Binding-site contacts:
Ligand atom C3 contacts residue TYR132 of chain 1.C at 3.6 Å (hydrophobic).
Ligand atom C16 contacts residue GLU78 of chain 1.C at 3.0 Å.
Ligand atom O13 contacts residue TYR132 of chain 1.C at 3.2 Å.
Ligand atom O24 contacts residue TYR82 of chain 1.C at 3.6 Å.
Ligand atom N21 contacts residue TYR82 of chain 1.C at 3.3 Å (h-bond).
Ligand atom C23 contacts residue THR412 of chain 1.C at 3.5 Å.
Ligand atom O8 contacts residue LEU136 of chain 1.C at 3.4 Å.
Ligand atom C20 contacts residue THR412 of chain 1.C at 3.6 Å.
Ligand atom N14 contacts residue TYR132 of chain 1.C at 3.6 Å.
Ligand atom C22 contacts residue TYR82 of chain 1.C at 3.1 Å (hydrophobic).
Ligand atom C19 contacts residue ILE408 of chain 1.C at 3.6 Å (hydrophobic).
Ligand atom C17 contacts residue GLU78 of chain 1.C at 3.6 Å.
Ligand atom O9 contacts residue VAL261 of chain 1.C at 3.2 Å (h-bond).
Ligand atom C2 contacts residue TYR132 of chain 1.C at 3.5 Å (hydrophobic).
Ligand atom O13 contacts residue ASN135 of chain 1.C at 3.1 Å.
Ligand atom N11 contacts residue ASN135 of chain 1.C at 3.5 Å (h-bond).
Ligand atom C2 contacts residue THR259 of chain 1.C at 3.8 Å.
Ligand atom C10 contacts residue LEU136 of chain 1.C at 3.6 Å (hydrophobic).
Ligand atom C19 contacts residue THR412 of chain 1.C at 3.3 Å.
Ligand atom O8 contacts residue CYS260 of chain 1.C at 3.0 Å (h-bond).
Ligand atom C10 contacts residue PHE418 of chain 1.C at 3.7 Å (hydrophobic).
Ligand atom C19 contacts residue TYR82 of chain 1.C at 3.7 Å (hydrophobic).
Ligand atom C1 contacts residue TYR132 of chain 1.C at 3.6 Å (hydrophobic).
Ligand atom O9 contacts residue THR259 of chain 1.C at 3.8 Å.
Ligand atom O8 contacts residue ASN131 of chain 1.C at 3.4 Å (h-bond).
Ligand atom O8 contacts residue TYR132 of chain 1.C at 3.7 Å.
Ligand atom C15 contacts residue GLU78 of chain 1.C at 3.3 Å.
Ligand atom C17 contacts residue MET254 of chain 1.C at 3.8 Å (hydrophobic).
Ligand atom C6 contacts residue TYR132 of chain 1.C at 3.8 Å (hydrophobic).
Ligand atom C23 contacts residue VAL409 of chain 1.C at 3.6 Å (hydrophobic).
Ligand atom N14 contacts residue GLU78 of chain 1.C at 3.0 Å (salt-bridge).
Ligand atom O9 contacts residue CYS260 of chain 1.C at 3.1 Å.
Ligand atom N21 contacts residue TRP250 of chain 1.C at 3.5 Å.
Ligand atom C22 contacts residue TRP250 of chain 1.C at 3.8 Å (hydrophobic).
Ligand atom O12 contacts residue ASN135 of chain 1.C at 3.0 Å (h-bond).
Ligand atom C5 contacts residue TYR132 of chain 1.C at 3.7 Å (hydrophobic).
Ligand atom C23 contacts residue TYR82 of chain 1.C at 3.0 Å (hydrophobic).
Ligand atom C1 contacts residue THR259 of chain 1.C at 3.2 Å.
Ligand atom C20 contacts residue ILE408 of chain 1.C at 3.6 Å (hydrophobic).
Ligand atom C18 contacts residue TYR82 of chain 1.C at 3.6 Å (hydrophobic).

A protein and the small-molecule ligand that binds it are described below.
Small molecule (SMILES): CC(=O)Nc1ccc(Nc2ccc(S(C)(=O)=O)cc2[N+](=O)[O-])cc1

Sequence of chain 1.C:
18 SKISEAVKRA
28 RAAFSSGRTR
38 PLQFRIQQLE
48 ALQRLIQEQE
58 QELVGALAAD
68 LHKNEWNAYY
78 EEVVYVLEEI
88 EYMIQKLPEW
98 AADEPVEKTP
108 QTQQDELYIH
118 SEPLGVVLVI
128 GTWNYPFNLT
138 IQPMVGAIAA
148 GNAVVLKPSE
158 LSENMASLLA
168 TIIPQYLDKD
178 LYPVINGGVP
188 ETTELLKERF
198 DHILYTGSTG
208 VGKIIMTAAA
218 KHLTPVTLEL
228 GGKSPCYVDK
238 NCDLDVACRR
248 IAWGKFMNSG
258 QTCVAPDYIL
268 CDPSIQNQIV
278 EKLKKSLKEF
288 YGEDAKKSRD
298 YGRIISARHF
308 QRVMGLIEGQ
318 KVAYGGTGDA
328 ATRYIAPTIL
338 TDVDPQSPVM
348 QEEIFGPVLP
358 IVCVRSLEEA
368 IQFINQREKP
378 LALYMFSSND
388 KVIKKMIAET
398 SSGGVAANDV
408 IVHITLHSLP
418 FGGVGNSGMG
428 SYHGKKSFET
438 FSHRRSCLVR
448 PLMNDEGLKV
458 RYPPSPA

Sequence of chain 1.G:
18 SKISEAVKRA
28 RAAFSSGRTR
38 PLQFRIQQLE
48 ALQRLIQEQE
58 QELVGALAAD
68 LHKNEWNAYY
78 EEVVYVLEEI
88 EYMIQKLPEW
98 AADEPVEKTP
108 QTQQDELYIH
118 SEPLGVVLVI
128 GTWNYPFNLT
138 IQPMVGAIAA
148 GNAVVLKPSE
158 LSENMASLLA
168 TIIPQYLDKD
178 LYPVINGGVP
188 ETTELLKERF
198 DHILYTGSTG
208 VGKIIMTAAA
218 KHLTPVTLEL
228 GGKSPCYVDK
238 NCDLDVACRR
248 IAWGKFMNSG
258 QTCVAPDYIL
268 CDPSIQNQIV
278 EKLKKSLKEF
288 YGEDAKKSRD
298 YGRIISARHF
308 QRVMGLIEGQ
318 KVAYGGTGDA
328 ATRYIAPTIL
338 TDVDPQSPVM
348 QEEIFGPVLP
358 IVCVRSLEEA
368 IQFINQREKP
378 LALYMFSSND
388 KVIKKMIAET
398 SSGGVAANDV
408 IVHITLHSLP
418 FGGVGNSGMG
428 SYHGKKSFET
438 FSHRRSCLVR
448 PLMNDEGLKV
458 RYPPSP